Sequence of chain 1.A:
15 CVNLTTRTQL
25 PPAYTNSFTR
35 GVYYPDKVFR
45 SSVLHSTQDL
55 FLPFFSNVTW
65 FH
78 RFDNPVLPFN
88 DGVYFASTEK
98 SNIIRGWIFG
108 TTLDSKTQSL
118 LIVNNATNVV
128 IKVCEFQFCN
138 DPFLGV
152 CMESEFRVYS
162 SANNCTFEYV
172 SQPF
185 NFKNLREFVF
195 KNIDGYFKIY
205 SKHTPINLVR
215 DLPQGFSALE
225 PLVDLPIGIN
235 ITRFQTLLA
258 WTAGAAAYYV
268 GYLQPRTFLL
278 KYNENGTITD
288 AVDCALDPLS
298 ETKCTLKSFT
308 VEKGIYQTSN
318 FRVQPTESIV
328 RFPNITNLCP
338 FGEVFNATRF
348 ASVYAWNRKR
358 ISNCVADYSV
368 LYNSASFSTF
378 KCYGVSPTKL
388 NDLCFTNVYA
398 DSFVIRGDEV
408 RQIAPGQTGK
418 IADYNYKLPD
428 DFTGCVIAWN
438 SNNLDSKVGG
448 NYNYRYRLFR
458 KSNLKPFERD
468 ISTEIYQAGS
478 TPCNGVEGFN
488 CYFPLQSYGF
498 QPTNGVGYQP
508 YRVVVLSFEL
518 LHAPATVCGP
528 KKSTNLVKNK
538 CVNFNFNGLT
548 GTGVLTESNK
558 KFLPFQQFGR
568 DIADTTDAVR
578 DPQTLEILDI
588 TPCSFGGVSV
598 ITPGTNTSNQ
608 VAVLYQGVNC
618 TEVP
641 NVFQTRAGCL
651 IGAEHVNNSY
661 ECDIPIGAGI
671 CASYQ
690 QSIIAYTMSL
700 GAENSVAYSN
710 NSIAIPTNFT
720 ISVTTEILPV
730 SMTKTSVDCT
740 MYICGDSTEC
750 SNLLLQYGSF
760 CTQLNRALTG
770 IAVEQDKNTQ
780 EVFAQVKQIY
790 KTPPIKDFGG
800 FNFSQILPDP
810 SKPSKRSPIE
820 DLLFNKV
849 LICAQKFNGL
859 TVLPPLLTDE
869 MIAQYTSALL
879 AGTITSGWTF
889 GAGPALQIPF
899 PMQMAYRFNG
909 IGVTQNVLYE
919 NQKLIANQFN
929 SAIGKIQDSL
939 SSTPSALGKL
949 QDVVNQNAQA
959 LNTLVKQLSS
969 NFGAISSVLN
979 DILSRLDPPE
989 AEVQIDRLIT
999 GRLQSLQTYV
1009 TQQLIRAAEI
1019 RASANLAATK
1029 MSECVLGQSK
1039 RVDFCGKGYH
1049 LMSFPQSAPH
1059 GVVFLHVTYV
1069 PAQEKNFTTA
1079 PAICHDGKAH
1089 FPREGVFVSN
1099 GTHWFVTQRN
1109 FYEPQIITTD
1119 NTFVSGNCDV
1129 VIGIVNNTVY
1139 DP

Binding-site contacts:
Ligand atom C8 contacts residue ASN164 of chain 1.A at 3.7 Å.
Ligand atom N2 contacts residue ASN165 of chain 1.A at 3.0 Å (h-bond).
Ligand atom C3 contacts residue ASN165 of chain 1.A at 3.9 Å.
Ligand atom C4 contacts residue ASN165 of chain 1.A at 4.3 Å.
Ligand atom C5 contacts residue ASN165 of chain 1.A at 3.7 Å.
Ligand atom O5 contacts residue ASN165 of chain 1.A at 2.4 Å (h-bond).
Ligand atom C7 contacts residue ASN165 of chain 1.A at 4.0 Å.
Ligand atom C2 contacts residue ASN165 of chain 1.A at 2.5 Å.
Ligand atom C1 contacts residue ASN165 of chain 1.A at 1.4 Å.

The protein below binds the small molecule below.
Small molecule (SMILES): CC(=O)N[C@@H]1[C@@H](O)[C@H](O)[C@@H](CO)O[C@H]1O